Binding-site contacts:
Ligand atom C contacts residue ASP150 of chain 21.A at 3.8 Å.
Ligand atom C contacts residue TYR95 of chain 22.A at 4.5 Å (hydrophobic).
Ligand atom N contacts residue GLN238 of chain 22.C at 3.8 Å.
Ligand atom CB contacts residue GLU239 of chain 22.C at 4.0 Å.
Ligand atom SG contacts residue GLU239 of chain 22.C at 4.3 Å.
Ligand atom N contacts residue ASP150 of chain 21.A at 4.4 Å.
Ligand atom CA contacts residue GLY1 of chain 22.E at 2.4 Å.
Ligand atom CA contacts residue TYR152 of chain 21.A at 3.8 Å (hydrophobic).
Ligand atom CA contacts residue GLU239 of chain 22.C at 3.9 Å.
Ligand atom C contacts residue GLN155 of chain 21.A at 4.2 Å.
Ligand atom SG contacts residue TYR95 of chain 22.A at 3.8 Å.
Ligand atom C contacts residue SER151 of chain 21.A at 3.9 Å.
Ligand atom N contacts residue GLY1 of chain 22.E at 3.7 Å.
Ligand atom C contacts residue TYR152 of chain 21.A at 3.6 Å (hydrophobic).
Ligand atom O contacts residue TYR95 of chain 22.A at 3.6 Å.
Ligand atom SG contacts residue ALA241 of chain 22.C at 3.5 Å (h-bond).
Ligand atom C contacts residue GLY1 of chain 22.E at 1.3 Å.
Ligand atom N contacts residue GLU239 of chain 22.C at 3.0 Å (salt-bridge).
Ligand atom N contacts residue TYR152 of chain 21.A at 3.5 Å.
Ligand atom O contacts residue TYR152 of chain 21.A at 3.6 Å.
Ligand atom O contacts residue LEU75 of chain 22.A at 4.4 Å.
Ligand atom CB contacts residue ASP150 of chain 21.A at 3.6 Å.
Ligand atom O contacts residue GLY1 of chain 22.E at 2.2 Å (h-bond).
Ligand atom SG contacts residue GLY240 of chain 22.C at 4.0 Å.
Ligand atom CB contacts residue GLY1 of chain 22.E at 3.1 Å.
Ligand atom SG contacts residue MET78 of chain 22.A at 3.8 Å.
Ligand atom C contacts residue MET78 of chain 22.A at 4.2 Å (hydrophobic).
Ligand atom O contacts residue GLN155 of chain 21.A at 3.0 Å (h-bond).
Ligand atom CA contacts residue SER151 of chain 21.A at 4.0 Å.
Ligand atom N contacts residue GLN155 of chain 21.A at 4.3 Å.
Ligand atom CB contacts residue MET78 of chain 22.A at 3.9 Å (hydrophobic).
Ligand atom SG contacts residue GLY1 of chain 22.E at 4.2 Å.
Ligand atom CA contacts residue ASP150 of chain 21.A at 3.3 Å.

Sequence of chain 22.C:
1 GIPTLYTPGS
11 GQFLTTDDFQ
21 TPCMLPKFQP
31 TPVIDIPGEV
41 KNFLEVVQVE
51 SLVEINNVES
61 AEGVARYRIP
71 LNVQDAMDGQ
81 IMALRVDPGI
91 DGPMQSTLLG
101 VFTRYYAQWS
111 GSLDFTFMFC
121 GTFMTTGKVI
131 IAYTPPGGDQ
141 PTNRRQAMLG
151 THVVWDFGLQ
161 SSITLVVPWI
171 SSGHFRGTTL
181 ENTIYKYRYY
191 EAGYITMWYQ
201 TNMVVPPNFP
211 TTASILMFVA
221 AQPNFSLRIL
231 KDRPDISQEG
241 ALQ

This small molecule binds to this protein.
Small molecule (SMILES): N[C@@H](CS)C(=O)O

Sequence of chain 22.A:
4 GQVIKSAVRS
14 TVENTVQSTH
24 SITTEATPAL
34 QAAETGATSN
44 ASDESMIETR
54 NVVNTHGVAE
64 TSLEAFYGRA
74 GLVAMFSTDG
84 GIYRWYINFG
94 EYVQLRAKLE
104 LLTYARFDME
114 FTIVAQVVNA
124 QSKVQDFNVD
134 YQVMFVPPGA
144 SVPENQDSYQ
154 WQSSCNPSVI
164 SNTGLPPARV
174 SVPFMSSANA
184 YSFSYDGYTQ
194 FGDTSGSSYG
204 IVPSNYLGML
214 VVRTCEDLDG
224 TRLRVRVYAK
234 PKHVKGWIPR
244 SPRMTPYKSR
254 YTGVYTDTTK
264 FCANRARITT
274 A

Sequence of chain 21.A:
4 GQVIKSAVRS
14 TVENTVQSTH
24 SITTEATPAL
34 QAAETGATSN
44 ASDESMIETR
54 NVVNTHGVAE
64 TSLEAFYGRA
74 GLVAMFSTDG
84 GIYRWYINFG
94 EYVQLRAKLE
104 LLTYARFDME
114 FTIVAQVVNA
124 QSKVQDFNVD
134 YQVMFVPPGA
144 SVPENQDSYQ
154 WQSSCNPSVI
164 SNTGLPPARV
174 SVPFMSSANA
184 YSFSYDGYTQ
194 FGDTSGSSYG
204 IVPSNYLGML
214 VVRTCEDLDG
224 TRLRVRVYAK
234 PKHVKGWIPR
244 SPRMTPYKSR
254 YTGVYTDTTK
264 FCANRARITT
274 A